A protein and the small-molecule ligand that binds it are described below.
Small molecule (SMILES): CC(=O)N[C@@H]1[C@@H](O)[C@H](O)[C@@H](CO)O[C@H]1O

Binding-site contacts:
Ligand atom O5 contacts residue ASN88 of chain 1.Q at 2.3 Å (h-bond).
Ligand atom O7 contacts residue ILE58 of chain 1.Q at 4.0 Å.
Ligand atom C8 contacts residue SER55 of chain 1.Q at 3.3 Å.
Ligand atom C7 contacts residue ASN88 of chain 1.Q at 3.9 Å.
Ligand atom N2 contacts residue ILE58 of chain 1.Q at 3.8 Å.
Ligand atom N2 contacts residue ASN88 of chain 1.Q at 3.1 Å (h-bond).
Ligand atom O5 contacts residue GLY89 of chain 1.Q at 4.0 Å.
Ligand atom C1 contacts residue ASN88 of chain 1.Q at 1.4 Å.
Ligand atom C4 contacts residue ASN88 of chain 1.Q at 4.2 Å.
Ligand atom C2 contacts residue ASN88 of chain 1.Q at 2.5 Å.
Ligand atom C3 contacts residue ASN88 of chain 1.Q at 3.8 Å.
Ligand atom O6 contacts residue GLY89 of chain 1.Q at 4.0 Å.
Ligand atom O6 contacts residue ASN88 of chain 1.Q at 4.0 Å.
Ligand atom C8 contacts residue ILE58 of chain 1.Q at 3.3 Å (hydrophobic).
Ligand atom C7 contacts residue ILE58 of chain 1.Q at 3.5 Å (hydrophobic).
Ligand atom C1 contacts residue GLY89 of chain 1.Q at 4.5 Å.
Ligand atom O7 contacts residue ASN88 of chain 1.Q at 4.0 Å.
Ligand atom C1 contacts residue ILE58 of chain 1.Q at 4.5 Å (hydrophobic).
Ligand atom C5 contacts residue ASN88 of chain 1.Q at 3.6 Å.

Sequence of chain 1.Q:
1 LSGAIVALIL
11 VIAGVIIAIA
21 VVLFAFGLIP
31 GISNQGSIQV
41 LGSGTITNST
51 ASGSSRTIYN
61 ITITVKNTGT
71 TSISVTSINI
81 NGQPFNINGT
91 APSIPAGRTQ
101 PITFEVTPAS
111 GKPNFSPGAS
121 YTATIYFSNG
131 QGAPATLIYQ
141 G